Binding-site contacts:
Ligand atom C12 contacts residue LEU17 of chain 1.B at 2.7 Å (hydrophobic).
Ligand atom C13 contacts residue LEU17 of chain 1.B at 2.9 Å (hydrophobic).
Ligand atom C13 contacts residue FT21 of chain 2.D at 1.8 Å.
Ligand atom C10 contacts residue LYS15 of chain 2.B at 3.4 Å.
Ligand atom O18 contacts residue FT21 of chain 2.D at 1.1 Å.
Ligand atom C10 contacts residue FT21 of chain 2.D at 3.5 Å.
Ligand atom CL15 contacts residue SER117 of chain 1.B at 2.7 Å.
Ligand atom C11 contacts residue LYS15 of chain 1.B at 3.5 Å.
Ligand atom C9 contacts residue FT21 of chain 2.D at 3.2 Å.
Ligand atom C3 contacts residue FT21 of chain 2.D at 2.0 Å.
Ligand atom CL16 contacts residue LYS15 of chain 1.B at 3.2 Å.
Ligand atom C14 contacts residue SER117 of chain 1.B at 3.7 Å.
Ligand atom C9 contacts residue LYS15 of chain 2.B at 3.4 Å.
Ligand atom O18 contacts residue THR119 of chain 2.B at 3.5 Å.
Ligand atom C14 contacts residue FT21 of chain 2.D at 3.3 Å.
Ligand atom C3 contacts residue LEU110 of chain 1.B at 3.8 Å (hydrophobic).
Ligand atom C14 contacts residue ALA109 of chain 1.B at 3.2 Å (hydrophobic).
Ligand atom O18 contacts residue ALA108 of chain 2.B at 3.7 Å.
Ligand atom O7 contacts residue FT21 of chain 2.D at 1.7 Å.
Ligand atom CL15 contacts residue THR119 of chain 1.B at 3.1 Å.
Ligand atom C6 contacts residue FT21 of chain 2.D at 1.0 Å.
Ligand atom CL15 contacts residue FT21 of chain 2.D at 3.7 Å.
Ligand atom CL17 contacts residue FT21 of chain 2.D at 3.3 Å.
Ligand atom C14 contacts residue ALA108 of chain 1.B at 3.6 Å (hydrophobic).
Ligand atom C8 contacts residue FT21 of chain 2.D at 1.9 Å.
Ligand atom C12 contacts residue FT21 of chain 2.D at 3.2 Å.
Ligand atom CL17 contacts residue LYS15 of chain 2.B at 2.3 Å.
Ligand atom C6 contacts residue LEU17 of chain 2.B at 3.6 Å (hydrophobic).
Ligand atom C8 contacts residue ALA108 of chain 2.B at 3.4 Å (hydrophobic).
Ligand atom C4 contacts residue FT21 of chain 2.D at 2.2 Å.
Ligand atom CL15 contacts residue THR118 of chain 1.B at 3.3 Å.
Ligand atom C14 contacts residue LEU110 of chain 1.B at 3.2 Å (hydrophobic).
Ligand atom C11 contacts residue FT21 of chain 2.D at 3.4 Å.
Ligand atom O7 contacts residue ALA108 of chain 2.B at 3.5 Å.
Ligand atom C2 contacts residue FT21 of chain 2.D at 1.0 Å.
Ligand atom C5 contacts residue ALA108 of chain 1.B at 3.1 Å (hydrophobic).
Ligand atom C13 contacts residue ALA108 of chain 2.B at 3.6 Å (hydrophobic).
Ligand atom C1 contacts residue FT21 of chain 2.D at 0.7 Å.
Ligand atom C5 contacts residue FT21 of chain 2.D at 1.1 Å.
Ligand atom O18 contacts residue LEU17 of chain 1.B at 3.5 Å.

Sequence of chain 2.B:
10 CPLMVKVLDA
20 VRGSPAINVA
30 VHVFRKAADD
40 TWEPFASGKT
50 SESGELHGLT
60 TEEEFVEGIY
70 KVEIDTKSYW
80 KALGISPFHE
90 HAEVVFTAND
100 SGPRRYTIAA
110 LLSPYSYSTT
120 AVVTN

The small molecule below binds the protein below.
Small molecule (SMILES): Oc1cc(CCl)ccc1Oc1ccc(Cl)cc1Cl

Sequence of chain 1.B:
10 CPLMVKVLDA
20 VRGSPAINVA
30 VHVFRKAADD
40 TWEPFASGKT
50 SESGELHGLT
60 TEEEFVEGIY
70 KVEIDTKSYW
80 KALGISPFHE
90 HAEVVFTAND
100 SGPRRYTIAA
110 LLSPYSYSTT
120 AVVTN